Sequence of chain 1.B:
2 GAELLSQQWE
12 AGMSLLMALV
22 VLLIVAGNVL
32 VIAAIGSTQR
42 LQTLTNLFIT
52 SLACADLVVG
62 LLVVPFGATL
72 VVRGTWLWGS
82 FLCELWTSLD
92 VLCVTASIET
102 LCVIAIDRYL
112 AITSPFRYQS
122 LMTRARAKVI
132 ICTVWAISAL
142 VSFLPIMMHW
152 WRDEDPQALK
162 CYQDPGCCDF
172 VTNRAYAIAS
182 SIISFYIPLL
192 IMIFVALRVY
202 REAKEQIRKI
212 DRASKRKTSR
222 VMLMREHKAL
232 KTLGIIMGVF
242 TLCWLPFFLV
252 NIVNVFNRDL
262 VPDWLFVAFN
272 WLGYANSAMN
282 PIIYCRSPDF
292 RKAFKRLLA

A small-molecule ligand and the protein it binds are described below.
Small molecule (SMILES): CCCCCCCCCC(=O)N(CCO)C[C@@H](O)[C@@H](O)[C@@H](O)[C@@H](O)CO

Binding-site contacts:
Ligand atom C9 contacts residue GLY235 of chain 1.B at 4.0 Å.
Ligand atom C0 contacts residue ARG109 of chain 1.B at 4.0 Å.
Ligand atom C0 contacts residue ALA106 of chain 1.B at 4.3 Å (hydrophobic).
Ligand atom C0 contacts residue VAL200 of chain 1.B at 4.4 Å (hydrophobic).
Ligand atom C18 contacts residue TYR201 of chain 1.B at 4.2 Å (hydrophobic).
Ligand atom C15 contacts residue LEU231 of chain 1.B at 3.9 Å (hydrophobic).
Ligand atom C9 contacts residue VAL200 of chain 1.B at 4.1 Å (hydrophobic).
Ligand atom C1 contacts residue VAL200 of chain 1.B at 4.1 Å (hydrophobic).
Ligand atom C0 contacts residue LEU231 of chain 1.B at 4.4 Å (hydrophobic).
Ligand atom C15 contacts residue GLY235 of chain 1.B at 4.0 Å.
Ligand atom O34 contacts residue TYR201 of chain 1.B at 3.6 Å.
Ligand atom C27 contacts residue HIS228 of chain 1.B at 3.5 Å.
Ligand atom C0 contacts residue LEU234 of chain 1.B at 4.0 Å (hydrophobic).
Ligand atom C12 contacts residue ALA197 of chain 1.B at 3.8 Å (hydrophobic).
Ligand atom C24 contacts residue ALA204 of chain 1.B at 4.0 Å (hydrophobic).
Ligand atom C12 contacts residue GLY235 of chain 1.B at 4.0 Å.
Ligand atom C1 contacts residue MET238 of chain 1.B at 4.0 Å (hydrophobic).
Ligand atom C12 contacts residue LEU231 of chain 1.B at 4.3 Å (hydrophobic).
Ligand atom C30 contacts residue HIS228 of chain 1.B at 4.3 Å.
Ligand atom C24 contacts residue LEU231 of chain 1.B at 4.4 Å (hydrophobic).
Ligand atom C0 contacts residue MET238 of chain 1.B at 3.7 Å (hydrophobic).
Ligand atom C24 contacts residue TYR201 of chain 1.B at 4.0 Å (hydrophobic).
Ligand atom C18 contacts residue LEU231 of chain 1.B at 4.2 Å (hydrophobic).
Ligand atom C21 contacts residue LYS232 of chain 1.B at 4.3 Å.
Ligand atom C21 contacts residue LEU231 of chain 1.B at 4.4 Å (hydrophobic).
Ligand atom C9 contacts residue LEU231 of chain 1.B at 3.5 Å (hydrophobic).
Ligand atom C1 contacts residue ALA197 of chain 1.B at 4.0 Å (hydrophobic).
Ligand atom N33 contacts residue HIS228 of chain 1.B at 4.2 Å.
Ligand atom C21 contacts residue TYR201 of chain 1.B at 4.0 Å (hydrophobic).